This small molecule binds to this protein.
Small molecule (SMILES): COc1ccc(C)cc1OCc1ccccn1

Sequence of chain 1.A:
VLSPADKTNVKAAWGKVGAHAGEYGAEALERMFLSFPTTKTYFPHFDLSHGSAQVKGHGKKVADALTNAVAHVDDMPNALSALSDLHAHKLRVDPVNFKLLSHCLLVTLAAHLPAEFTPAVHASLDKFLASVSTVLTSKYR

Sequence of chain 1.D:
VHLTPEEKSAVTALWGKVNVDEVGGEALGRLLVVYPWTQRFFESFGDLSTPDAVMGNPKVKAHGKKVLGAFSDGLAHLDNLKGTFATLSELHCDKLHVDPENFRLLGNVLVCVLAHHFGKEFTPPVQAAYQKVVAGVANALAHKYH

Binding-site contacts:
Ligand atom C1 contacts residue LEU2 of chain 1.C at 3.5 Å (hydrophobic).
Ligand atom C7 contacts residue VAL1 of chain 1.C at 3.4 Å (hydrophobic).
Ligand atom C5 contacts residue ALA130 of chain 1.C at 3.8 Å (hydrophobic).
Ligand atom O8 contacts residue B771 of chain 1.N at 3.5 Å.
Ligand atom C3 contacts residue SER138 of chain 1.A at 3.1 Å.
Ligand atom C1 contacts residue SER138 of chain 1.A at 3.8 Å.
Ligand atom C9 contacts residue THR134 of chain 1.C at 3.2 Å.
Ligand atom C4 contacts residue SER138 of chain 1.A at 4.0 Å.
Ligand atom C14 contacts residue VAL34 of chain 1.D at 3.1 Å (hydrophobic).
Ligand atom C2 contacts residue VAL1 of chain 1.C at 2.4 Å (hydrophobic).
Ligand atom C3 contacts residue VAL1 of chain 1.C at 3.1 Å (hydrophobic).
Ligand atom C3 contacts residue THR134 of chain 1.A at 3.8 Å.
Ligand atom C4 contacts residue THR134 of chain 1.A at 3.7 Å.
Ligand atom C7 contacts residue THR134 of chain 1.A at 3.8 Å.
Ligand atom C17 contacts residue ALA130 of chain 1.C at 3.9 Å (hydrophobic).
Ligand atom C11 contacts residue SER138 of chain 1.A at 3.9 Å.
Ligand atom C6 contacts residue SER131 of chain 1.C at 3.8 Å.
Ligand atom C14 contacts residue LYS127 of chain 1.C at 3.6 Å.
Ligand atom C2 contacts residue THR134 of chain 1.A at 3.8 Å.
Ligand atom C15 contacts residue VAL34 of chain 1.D at 3.5 Å (hydrophobic).
Ligand atom C5 contacts residue THR134 of chain 1.A at 3.7 Å.
Ligand atom C7 contacts residue SER131 of chain 1.C at 3.7 Å.
Ligand atom C14 contacts residue TRP37 of chain 1.D at 3.9 Å (hydrophobic).
Ligand atom C16 contacts residue LYS127 of chain 1.C at 4.0 Å.
Ligand atom C17 contacts residue B771 of chain 1.N at 3.7 Å.
Ligand atom C9 contacts residue B771 of chain 1.N at 3.5 Å.
Ligand atom C6 contacts residue ALA130 of chain 1.C at 3.8 Å (hydrophobic).
Ligand atom C9 contacts residue ALA130 of chain 1.C at 4.0 Å (hydrophobic).
Ligand atom C16 contacts residue B771 of chain 1.N at 3.9 Å.
Ligand atom C6 contacts residue THR134 of chain 1.A at 3.8 Å.
Ligand atom N13 contacts residue LYS127 of chain 1.C at 3.8 Å.
Ligand atom C16 contacts residue ASP126 of chain 1.C at 3.2 Å.
Ligand atom C15 contacts residue LYS127 of chain 1.C at 3.7 Å.
Ligand atom C1 contacts residue VAL1 of chain 1.C at 1.4 Å (hydrophobic).
Ligand atom O8 contacts residue ALA130 of chain 1.C at 4.0 Å.
Ligand atom N13 contacts residue TRP37 of chain 1.D at 3.6 Å.
Ligand atom C2 contacts residue SER138 of chain 1.A at 3.8 Å.
Ligand atom C15 contacts residue ASP126 of chain 1.C at 3.2 Å.
Ligand atom C6 contacts residue THR134 of chain 1.C at 3.9 Å.
Ligand atom C15 contacts residue TYR35 of chain 1.D at 3.8 Å (hydrophobic).

Sequence of chain 1.C:
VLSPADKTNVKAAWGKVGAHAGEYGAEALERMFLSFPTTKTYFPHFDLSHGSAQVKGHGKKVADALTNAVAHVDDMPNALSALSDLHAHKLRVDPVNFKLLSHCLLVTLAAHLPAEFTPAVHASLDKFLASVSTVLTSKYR